This protein binds this small molecule.
Small molecule (SMILES): C[C@]12CCc3c(ccc4cc(O)ccc34)[C@@H]1CCC2=O

Binding-site contacts:
Ligand atom C1 contacts residue TYR16 of chain 1.E at 3.2 Å (hydrophobic).
Ligand atom C6 contacts residue TYR16 of chain 1.E at 3.3 Å (hydrophobic).
Ligand atom C6 contacts residue TYR57 of chain 1.E at 4.2 Å (hydrophobic).
Ligand atom C3 contacts residue ASN40 of chain 1.E at 3.2 Å.
Ligand atom C19 contacts residue VAL88 of chain 1.E at 4.0 Å (hydrophobic).
Ligand atom C2 contacts residue ALA118 of chain 1.E at 4.0 Å (hydrophobic).
Ligand atom C2 contacts residue ASN40 of chain 1.E at 3.5 Å.
Ligand atom O1 contacts residue TYR16 of chain 1.E at 2.5 Å (h-bond).
Ligand atom C1 contacts residue ASN40 of chain 1.E at 4.3 Å.
Ligand atom C18 contacts residue VAL66 of chain 1.E at 4.3 Å (hydrophobic).
Ligand atom O1 contacts residue ASP103 of chain 1.E at 2.5 Å (salt-bridge).
Ligand atom C2 contacts residue ASP103 of chain 1.E at 3.6 Å.
Ligand atom C24 contacts residue TRP120 of chain 1.E at 3.3 Å (hydrophobic).
Ligand atom C11 contacts residue TRP120 of chain 1.E at 3.2 Å (hydrophobic).
Ligand atom C25 contacts residue TRP120 of chain 1.E at 3.9 Å (hydrophobic).
Ligand atom C10 contacts residue ALA118 of chain 1.E at 4.0 Å (hydrophobic).
Ligand atom C24 contacts residue LEU99 of chain 1.E at 3.4 Å (hydrophobic).
Ligand atom C12 contacts residue LEU99 of chain 1.E at 4.2 Å (hydrophobic).
Ligand atom C10 contacts residue TRP120 of chain 1.E at 3.4 Å (hydrophobic).
Ligand atom O26 contacts residue MET90 of chain 1.E at 3.8 Å.
Ligand atom C10 contacts residue VAL101 of chain 1.E at 4.0 Å (hydrophobic).
Ligand atom C11 contacts residue VAL101 of chain 1.E at 4.2 Å (hydrophobic).
Ligand atom C13 contacts residue VAL88 of chain 1.E at 4.3 Å (hydrophobic).
Ligand atom C4 contacts residue ASN40 of chain 1.E at 3.9 Å.
Ligand atom C2 contacts residue PHE86 of chain 1.E at 3.6 Å (hydrophobic).
Ligand atom C26 contacts residue MET90 of chain 1.E at 4.1 Å (hydrophobic).
Ligand atom C1 contacts residue PHE86 of chain 1.E at 3.9 Å (hydrophobic).
Ligand atom C5 contacts residue VAL20 of chain 1.E at 4.2 Å (hydrophobic).
Ligand atom C11 contacts residue ASN40 of chain 1.E at 3.8 Å.
Ligand atom O1 contacts residue PHE86 of chain 1.E at 4.1 Å.
Ligand atom C11 contacts residue LEU99 of chain 1.E at 3.9 Å (hydrophobic).
Ligand atom C19 contacts residue VAL66 of chain 1.E at 4.2 Å (hydrophobic).
Ligand atom C18 contacts residue VAL88 of chain 1.E at 4.1 Å (hydrophobic).
Ligand atom C6 contacts residue VAL20 of chain 1.E at 4.1 Å (hydrophobic).
Ligand atom O1 contacts residue MET116 of chain 1.E at 3.5 Å.
Ligand atom C1 contacts residue ASP103 of chain 1.E at 3.4 Å.
Ligand atom C25 contacts residue MET90 of chain 1.E at 4.0 Å (hydrophobic).
Ligand atom C16 contacts residue LEU99 of chain 1.E at 3.8 Å (hydrophobic).
Ligand atom C10 contacts residue ASN40 of chain 1.E at 3.2 Å.
Ligand atom C3 contacts residue PHE86 of chain 1.E at 4.2 Å (hydrophobic).

Sequence of chain 1.E:
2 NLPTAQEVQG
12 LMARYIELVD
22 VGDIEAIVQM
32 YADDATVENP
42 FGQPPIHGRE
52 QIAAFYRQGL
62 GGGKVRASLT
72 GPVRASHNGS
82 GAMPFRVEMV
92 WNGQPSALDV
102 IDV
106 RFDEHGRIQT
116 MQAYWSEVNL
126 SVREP